A small-molecule ligand and the protein it binds are described below.
Small molecule (SMILES): CC[C@H](C)[C@@H]1NC(=O)[C@H](CCCN=C(N)N)NC(=O)[C@H]([C@@H](C)CC)NC(=O)[C@H](CO)NC(=O)[C@H](CCCCN)NC(=O)[C@@H]2CCCN2C(=O)[C@H]2CCCN2C(=O)[C@H](C)NC(=O)[C@H](Cc2ccc(O)cc2)NC(=O)[C@H](Cc2ccccc2)NC(=O)[C@H](C)NC(=O)[C@H](CCC(N)=O)NC(=O)CNC(=O)[C@@H]2CCCN2C(=O)CNC1=O

Binding-site contacts:
Ligand atom CB contacts residue GLU79 of chain 1.B at 3.6 Å.
Ligand atom NH1 contacts residue GLU79 of chain 1.B at 3.7 Å.
Ligand atom CZ contacts residue GLU79 of chain 1.B at 3.4 Å.
Ligand atom CZ contacts residue ASP132 of chain 1.B at 3.2 Å.
Ligand atom CD2 contacts residue GLN101 of chain 1.B at 3.6 Å.
Ligand atom CZ contacts residue TRP111 of chain 1.B at 3.5 Å (hydrophobic).
Ligand atom O contacts residue TYR70 of chain 1.B at 3.2 Å.
Ligand atom N contacts residue GLN101 of chain 1.B at 3.6 Å (h-bond).
Ligand atom CD1 contacts residue TYR70 of chain 1.B at 3.6 Å (hydrophobic).
Ligand atom O contacts residue VAL68 of chain 1.B at 3.5 Å.
Ligand atom C contacts residue TYR70 of chain 1.B at 3.4 Å (hydrophobic).
Ligand atom C contacts residue VAL68 of chain 1.B at 3.6 Å (hydrophobic).
Ligand atom N contacts residue ASP66 of chain 1.B at 2.8 Å (salt-bridge).
Ligand atom NH2 contacts residue GLU79 of chain 1.B at 3.4 Å (salt-bridge).
Ligand atom CD contacts residue GLU79 of chain 1.B at 3.5 Å.
Ligand atom O contacts residue TYR70 of chain 1.B at 2.6 Å (h-bond).
Ligand atom CB contacts residue GLN101 of chain 1.B at 3.5 Å.
Ligand atom CB contacts residue TYR70 of chain 1.B at 3.6 Å (hydrophobic).
Ligand atom O contacts residue TYR112 of chain 1.B at 3.2 Å.
Ligand atom CA contacts residue TRP45 of chain 1.B at 3.5 Å (hydrophobic).
Ligand atom NE contacts residue GLU79 of chain 1.B at 3.5 Å (salt-bridge).
Ligand atom CB contacts residue GLN101 of chain 1.B at 3.5 Å.
Ligand atom C contacts residue ASP66 of chain 1.B at 3.4 Å.
Ligand atom CD contacts residue TRP45 of chain 1.B at 3.5 Å (hydrophobic).
Ligand atom CE2 contacts residue ASP132 of chain 1.B at 3.2 Å.
Ligand atom CA contacts residue TYR70 of chain 1.B at 3.6 Å (hydrophobic).
Ligand atom CD1 contacts residue ALA78 of chain 1.B at 3.5 Å (hydrophobic).
Ligand atom CA contacts residue TYR70 of chain 1.B at 3.6 Å (hydrophobic).
Ligand atom O contacts residue GLN101 of chain 1.B at 3.1 Å (h-bond).
Ligand atom C contacts residue TYR112 of chain 1.B at 3.6 Å (hydrophobic).
Ligand atom N contacts residue TYR70 of chain 1.B at 2.9 Å (h-bond).
Ligand atom C contacts residue TYR112 of chain 1.B at 3.6 Å (hydrophobic).
Ligand atom OH contacts residue LEU141 of chain 1.B at 3.6 Å.
Ligand atom O contacts residue TYR112 of chain 1.B at 2.9 Å (h-bond).
Ligand atom CG2 contacts residue TYR70 of chain 1.B at 3.4 Å (hydrophobic).
Ligand atom CD1 contacts residue LEU108 of chain 1.B at 3.6 Å (hydrophobic).
Ligand atom CA contacts residue ASP66 of chain 1.B at 3.2 Å.
Ligand atom O contacts residue TRP45 of chain 1.B at 3.0 Å (h-bond).
Ligand atom N contacts residue GLN101 of chain 1.B at 3.0 Å (h-bond).
Ligand atom OH contacts residue ASP132 of chain 1.B at 2.4 Å (salt-bridge).

Sequence of chain 1.B:
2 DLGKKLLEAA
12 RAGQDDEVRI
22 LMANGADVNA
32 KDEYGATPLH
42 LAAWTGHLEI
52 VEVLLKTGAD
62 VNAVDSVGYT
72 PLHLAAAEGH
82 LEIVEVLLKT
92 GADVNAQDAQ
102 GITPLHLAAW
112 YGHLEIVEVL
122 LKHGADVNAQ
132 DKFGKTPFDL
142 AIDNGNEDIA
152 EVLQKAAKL